Binding-site contacts:
Ligand atom N1 contacts residue HIS116 of chain 1.G at 3.3 Å (h-bond).
Ligand atom N1 contacts residue THR178 of chain 1.G at 2.6 Å (h-bond).
Ligand atom C1 contacts residue GOL1 of chain 1.GA at 4.0 Å.
Ligand atom S2 contacts residue GOL1 of chain 1.GA at 4.0 Å.
Ligand atom C3 contacts residue GOL1 of chain 1.GA at 3.6 Å.
Ligand atom S1 contacts residue HIS116 of chain 1.G at 3.9 Å.
Ligand atom N2 contacts residue LEU177 of chain 1.G at 3.9 Å.
Ligand atom C1 contacts residue LEU177 of chain 1.G at 3.9 Å (hydrophobic).
Ligand atom S1 contacts residue THR178 of chain 1.G at 3.6 Å.
Ligand atom C1 contacts residue ZN1 of chain 1.DA at 4.1 Å.
Ligand atom N2 contacts residue GOL1 of chain 1.GA at 3.4 Å.
Ligand atom O3 contacts residue LYS75 of chain 1.G at 4.0 Å.
Ligand atom O2 contacts residue ZN1 of chain 1.DA at 3.0 Å.
Ligand atom O2 contacts residue TRP188 of chain 1.G at 3.9 Å.
Ligand atom C4 contacts residue LYS120 of chain 1.G at 3.2 Å.
Ligand atom C3 contacts residue LYS75 of chain 1.G at 4.1 Å.
Ligand atom N1 contacts residue ZN1 of chain 1.DA at 1.8 Å.
Ligand atom O3 contacts residue ASN95 of chain 1.G at 3.2 Å (h-bond).
Ligand atom S2 contacts residue VAL118 of chain 1.G at 3.7 Å.
Ligand atom N1 contacts residue HIS99 of chain 1.G at 3.3 Å (h-bond).
Ligand atom O2 contacts residue HIS97 of chain 1.G at 3.3 Å.
Ligand atom S2 contacts residue HIS97 of chain 1.G at 3.7 Å.
Ligand atom C4 contacts residue LYS75 of chain 1.G at 4.0 Å.
Ligand atom N1 contacts residue HIS97 of chain 1.G at 3.3 Å (h-bond).
Ligand atom O2 contacts residue VAL128 of chain 1.G at 3.7 Å.
Ligand atom N3 contacts residue LEU177 of chain 1.G at 3.7 Å.
Ligand atom O1 contacts residue THR178 of chain 1.G at 3.0 Å (h-bond).
Ligand atom C2 contacts residue GOL1 of chain 1.GA at 3.5 Å.
Ligand atom O1 contacts residue TRP188 of chain 1.G at 3.5 Å.
Ligand atom N3 contacts residue GOL1 of chain 1.GA at 3.6 Å.
Ligand atom C4 contacts residue GOL1 of chain 1.GA at 4.0 Å.
Ligand atom O1 contacts residue LEU177 of chain 1.G at 3.5 Å.
Ligand atom O2 contacts residue VAL118 of chain 1.G at 3.9 Å.
Ligand atom S1 contacts residue ZN1 of chain 1.DA at 3.0 Å.
Ligand atom O2 contacts residue HIS116 of chain 1.G at 3.3 Å (h-bond).
Ligand atom C1 contacts residue HIS97 of chain 1.G at 4.1 Å.
Ligand atom S1 contacts residue HIS97 of chain 1.G at 3.8 Å.
Ligand atom O3 contacts residue VAL118 of chain 1.G at 3.7 Å.
Ligand atom N3 contacts residue ALA179 of chain 1.G at 3.9 Å.
Ligand atom N4 contacts residue GOL1 of chain 1.GA at 3.1 Å (h-bond).

Sequence of chain 1.G:
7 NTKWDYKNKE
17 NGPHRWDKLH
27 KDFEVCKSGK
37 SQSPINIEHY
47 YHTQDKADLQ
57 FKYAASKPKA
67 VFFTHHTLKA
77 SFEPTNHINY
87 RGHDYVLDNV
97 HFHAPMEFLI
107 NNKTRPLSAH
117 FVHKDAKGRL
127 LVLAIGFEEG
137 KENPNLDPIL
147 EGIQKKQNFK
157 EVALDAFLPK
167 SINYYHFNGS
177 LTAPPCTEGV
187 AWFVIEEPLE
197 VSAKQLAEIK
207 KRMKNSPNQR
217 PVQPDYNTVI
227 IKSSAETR

This small molecule binds to this protein.
Small molecule (SMILES): CC(=O)Nc1nnc(S(N)(=O)=O)s1